Sequence of chain 49.A:
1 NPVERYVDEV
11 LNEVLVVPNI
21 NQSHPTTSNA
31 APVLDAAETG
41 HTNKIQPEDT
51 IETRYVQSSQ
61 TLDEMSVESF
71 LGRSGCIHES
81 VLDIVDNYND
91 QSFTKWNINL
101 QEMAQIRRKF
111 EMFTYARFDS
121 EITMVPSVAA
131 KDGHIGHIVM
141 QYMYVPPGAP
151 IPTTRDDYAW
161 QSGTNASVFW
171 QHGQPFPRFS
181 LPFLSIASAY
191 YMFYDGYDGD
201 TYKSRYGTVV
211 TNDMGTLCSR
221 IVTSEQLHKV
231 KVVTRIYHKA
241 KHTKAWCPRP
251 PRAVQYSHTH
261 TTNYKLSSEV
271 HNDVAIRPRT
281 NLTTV

This small molecule binds to this protein.
Small molecule (SMILES): Cc1cc(CCCOc2c(C)cc(-n3nnc(C)n3)cc2C)on1

Binding-site contacts:
Ligand atom N1A contacts residue PHE179 of chain 49.A at 3.2 Å.
Ligand atom CM3 contacts residue TYR190 of chain 49.A at 3.8 Å (hydrophobic).
Ligand atom C4 contacts residue MET214 of chain 49.A at 4.0 Å (hydrophobic).
Ligand atom N2 contacts residue MET214 of chain 49.A at 3.7 Å.
Ligand atom CM6 contacts residue TYR144 of chain 49.A at 3.7 Å (hydrophobic).
Ligand atom N3A contacts residue PHE179 of chain 49.A at 3.6 Å.
Ligand atom N2A contacts residue PHE179 of chain 49.A at 3.3 Å.
Ligand atom O1B contacts residue ILE98 of chain 49.A at 3.1 Å.
Ligand atom CM2 contacts residue ILE77 of chain 49.A at 3.9 Å (hydrophobic).
Ligand atom C4A contacts residue PHE179 of chain 49.A at 3.5 Å (hydrophobic).
Ligand atom CM6 contacts residue LEU184 of chain 49.A at 3.6 Å (hydrophobic).
Ligand atom N2A contacts residue TYR144 of chain 49.A at 4.0 Å.
Ligand atom C1B contacts residue ILE98 of chain 49.A at 3.6 Å (hydrophobic).
Ligand atom N2 contacts residue LEU100 of chain 49.A at 3.8 Å.
Ligand atom C6B contacts residue ILE98 of chain 49.A at 3.8 Å (hydrophobic).
Ligand atom O1 contacts residue MET214 of chain 49.A at 3.2 Å.
Ligand atom N5A contacts residue LEU217 of chain 49.A at 3.7 Å.
Ligand atom C3C contacts residue LEU181 of chain 49.A at 4.0 Å (hydrophobic).
Ligand atom C6B contacts residue LEU181 of chain 49.A at 3.5 Å (hydrophobic).
Ligand atom C5B contacts residue TYR144 of chain 49.A at 3.7 Å (hydrophobic).
Ligand atom C4 contacts residue LEU100 of chain 49.A at 3.8 Å (hydrophobic).
Ligand atom CM6 contacts residue LEU181 of chain 49.A at 3.8 Å (hydrophobic).
Ligand atom C4 contacts residue TYR190 of chain 49.A at 3.8 Å (hydrophobic).
Ligand atom C1B contacts residue LEU181 of chain 49.A at 3.9 Å (hydrophobic).
Ligand atom C3 contacts residue LEU100 of chain 49.A at 3.7 Å (hydrophobic).
Ligand atom N3A contacts residue TYR144 of chain 49.A at 3.2 Å.
Ligand atom C4A contacts residue TYR144 of chain 49.A at 3.5 Å (hydrophobic).
Ligand atom C5 contacts residue MET214 of chain 49.A at 3.7 Å (hydrophobic).
Ligand atom N5A contacts residue PHE179 of chain 49.A at 3.2 Å.
Ligand atom CM4 contacts residue TYR144 of chain 49.A at 3.8 Å (hydrophobic).
Ligand atom CM4 contacts residue ALA166 of chain 49.A at 3.1 Å (hydrophobic).
Ligand atom CM4 contacts residue VAL168 of chain 49.A at 3.9 Å (hydrophobic).
Ligand atom C5 contacts residue LEU100 of chain 49.A at 4.0 Å (hydrophobic).
Ligand atom C5B contacts residue LEU181 of chain 49.A at 3.6 Å (hydrophobic).
Ligand atom N1A contacts residue LEU217 of chain 49.A at 3.4 Å.
Ligand atom CM4 contacts residue TYR142 of chain 49.A at 3.9 Å (hydrophobic).
Ligand atom N1A contacts residue MET124 of chain 49.A at 3.9 Å.
Ligand atom C1C contacts residue MET214 of chain 49.A at 3.4 Å (hydrophobic).
Ligand atom O1 contacts residue LEU100 of chain 49.A at 3.8 Å.
Ligand atom CM2 contacts residue ILE122 of chain 49.A at 3.9 Å (hydrophobic).